Binding-site contacts:
Ligand atom N2 contacts residue ASN234 of chain 1.A at 2.8 Å (h-bond).
Ligand atom C4 contacts residue ASN234 of chain 1.A at 4.2 Å.
Ligand atom C1 contacts residue ASN234 of chain 1.A at 1.4 Å.
Ligand atom O5 contacts residue ASN234 of chain 1.A at 2.4 Å (h-bond).
Ligand atom C7 contacts residue ILE233 of chain 1.A at 4.0 Å (hydrophobic).
Ligand atom C8 contacts residue ILE233 of chain 1.A at 3.3 Å (hydrophobic).
Ligand atom C7 contacts residue GLY232 of chain 1.A at 3.6 Å.
Ligand atom O7 contacts residue GLY232 of chain 1.A at 2.8 Å (h-bond).
Ligand atom C8 contacts residue ASN196 of chain 1.A at 3.8 Å.
Ligand atom C7 contacts residue ASN234 of chain 1.A at 3.3 Å.
Ligand atom C8 contacts residue GLY232 of chain 1.A at 3.4 Å.
Ligand atom O7 contacts residue ASN234 of chain 1.A at 3.5 Å (h-bond).
Ligand atom O7 contacts residue ILE233 of chain 1.A at 4.1 Å.
Ligand atom C5 contacts residue ASN234 of chain 1.A at 3.7 Å.
Ligand atom C8 contacts residue ASN234 of chain 1.A at 3.7 Å.
Ligand atom C3 contacts residue ASN234 of chain 1.A at 3.8 Å.
Ligand atom C2 contacts residue ASN234 of chain 1.A at 2.4 Å.

Sequence of chain 1.A:
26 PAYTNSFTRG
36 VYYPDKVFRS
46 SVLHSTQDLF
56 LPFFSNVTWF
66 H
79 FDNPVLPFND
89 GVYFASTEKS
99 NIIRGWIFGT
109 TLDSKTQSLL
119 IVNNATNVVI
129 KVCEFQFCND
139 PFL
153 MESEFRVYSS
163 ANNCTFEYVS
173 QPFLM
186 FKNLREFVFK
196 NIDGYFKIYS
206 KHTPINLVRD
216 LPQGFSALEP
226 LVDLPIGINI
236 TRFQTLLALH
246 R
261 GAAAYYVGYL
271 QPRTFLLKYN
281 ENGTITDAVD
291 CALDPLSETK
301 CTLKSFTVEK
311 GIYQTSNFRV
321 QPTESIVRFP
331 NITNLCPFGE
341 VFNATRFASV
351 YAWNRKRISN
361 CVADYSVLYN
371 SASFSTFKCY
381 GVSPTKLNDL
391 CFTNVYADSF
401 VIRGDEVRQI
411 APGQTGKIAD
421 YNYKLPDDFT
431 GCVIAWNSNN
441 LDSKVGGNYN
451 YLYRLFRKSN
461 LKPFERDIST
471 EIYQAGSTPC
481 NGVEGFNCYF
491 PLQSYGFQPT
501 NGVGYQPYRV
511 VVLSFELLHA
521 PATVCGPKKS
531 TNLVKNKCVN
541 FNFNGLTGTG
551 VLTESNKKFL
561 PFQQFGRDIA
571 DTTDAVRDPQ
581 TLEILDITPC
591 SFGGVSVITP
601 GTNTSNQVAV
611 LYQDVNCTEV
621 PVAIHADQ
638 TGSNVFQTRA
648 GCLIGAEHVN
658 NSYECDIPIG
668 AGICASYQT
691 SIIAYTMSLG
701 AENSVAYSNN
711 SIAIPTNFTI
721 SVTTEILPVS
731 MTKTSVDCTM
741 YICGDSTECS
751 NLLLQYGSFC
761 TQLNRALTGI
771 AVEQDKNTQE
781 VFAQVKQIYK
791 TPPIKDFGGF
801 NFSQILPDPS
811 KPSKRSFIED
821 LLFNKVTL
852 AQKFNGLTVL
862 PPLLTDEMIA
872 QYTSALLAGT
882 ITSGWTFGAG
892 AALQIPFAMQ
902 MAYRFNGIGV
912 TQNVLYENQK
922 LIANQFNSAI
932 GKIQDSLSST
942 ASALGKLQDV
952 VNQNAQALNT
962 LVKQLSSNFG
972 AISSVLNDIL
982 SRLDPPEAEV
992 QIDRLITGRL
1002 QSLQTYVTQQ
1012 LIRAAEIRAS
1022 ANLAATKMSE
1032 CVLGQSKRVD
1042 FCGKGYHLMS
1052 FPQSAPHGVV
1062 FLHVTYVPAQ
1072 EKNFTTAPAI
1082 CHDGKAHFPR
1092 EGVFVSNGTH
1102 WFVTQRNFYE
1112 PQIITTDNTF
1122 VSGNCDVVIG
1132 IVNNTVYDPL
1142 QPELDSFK

This small molecule binds to this protein.
Small molecule (SMILES): CC(=O)N[C@@H]1[C@@H](O)[C@H](O)[C@@H](CO)O[C@H]1O